Binding-site contacts:
Ligand atom O5 contacts residue ASN142 of chain 1.B at 2.4 Å (h-bond).
Ligand atom C8 contacts residue VAL209 of chain 1.B at 3.6 Å (hydrophobic).
Ligand atom O5 contacts residue TYR207 of chain 1.B at 4.4 Å.
Ligand atom N2 contacts residue ASN142 of chain 1.B at 2.9 Å (h-bond).
Ligand atom C5 contacts residue ASN142 of chain 1.B at 3.7 Å.
Ligand atom O4 contacts residue LEU187 of chain 1.B at 4.1 Å.
Ligand atom C3 contacts residue ASN142 of chain 1.B at 3.8 Å.
Ligand atom C7 contacts residue LEU187 of chain 1.B at 4.1 Å (hydrophobic).
Ligand atom C1 contacts residue VAL209 of chain 1.B at 4.4 Å (hydrophobic).
Ligand atom C8 contacts residue ASN142 of chain 1.B at 4.4 Å.
Ligand atom C4 contacts residue ASN142 of chain 1.B at 4.2 Å.
Ligand atom C5 contacts residue TYR207 of chain 1.B at 4.1 Å (hydrophobic).
Ligand atom C6 contacts residue TYR207 of chain 1.B at 3.7 Å (hydrophobic).
Ligand atom N2 contacts residue VAL209 of chain 1.B at 4.0 Å.
Ligand atom C7 contacts residue ASN142 of chain 1.B at 3.4 Å.
Ligand atom C2 contacts residue ASN142 of chain 1.B at 2.5 Å.
Ligand atom O7 contacts residue LEU187 of chain 1.B at 3.1 Å.
Ligand atom C8 contacts residue TYR189 of chain 1.B at 3.9 Å (hydrophobic).
Ligand atom O7 contacts residue ASN142 of chain 1.B at 3.5 Å (h-bond).
Ligand atom C8 contacts residue PRO188 of chain 1.B at 3.5 Å (hydrophobic).
Ligand atom C8 contacts residue TYR207 of chain 1.B at 4.2 Å (hydrophobic).
Ligand atom C1 contacts residue ASN142 of chain 1.B at 1.4 Å.

Sequence of chain 1.B:
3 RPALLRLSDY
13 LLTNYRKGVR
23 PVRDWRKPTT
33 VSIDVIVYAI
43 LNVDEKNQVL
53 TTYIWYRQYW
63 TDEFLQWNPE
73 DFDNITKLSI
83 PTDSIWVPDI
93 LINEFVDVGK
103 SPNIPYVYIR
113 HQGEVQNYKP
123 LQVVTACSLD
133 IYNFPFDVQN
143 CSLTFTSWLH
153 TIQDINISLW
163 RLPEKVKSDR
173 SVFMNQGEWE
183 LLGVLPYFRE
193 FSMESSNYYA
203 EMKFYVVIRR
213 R

A small-molecule ligand and the protein it binds are described below.
Small molecule (SMILES): CC(=O)N[C@H]1[C@H](O[C@H]2[C@H](O)[C@@H](NC(C)=O)CO[C@@H]2CO)O[C@H](CO)[C@@H](O)[C@@H]1O